Binding-site contacts:
Ligand atom O1G contacts residue ASP219 of chain 1.B at 2.8 Å (salt-bridge).
Ligand atom PA contacts residue ASP219 of chain 1.B at 3.4 Å.
Ligand atom O1G contacts residue HIS205 of chain 1.B at 3.2 Å (h-bond).
Ligand atom O2A contacts residue ASP219 of chain 1.B at 3.2 Å.
Ligand atom PA contacts residue MG1 of chain 1.L at 3.1 Å.
Ligand atom O3G contacts residue MG1 of chain 1.M at 2.2 Å.
Ligand atom O2A contacts residue LYS52 of chain 1.B at 2.6 Å (salt-bridge).
Ligand atom N3B contacts residue MG1 of chain 1.L at 3.2 Å.
Ligand atom O3A contacts residue MG1 of chain 1.L at 3.7 Å.
Ligand atom N1 contacts residue ILE103 of chain 1.B at 2.8 Å (h-bond).
Ligand atom C8 contacts residue ILE218 of chain 1.B at 3.7 Å (hydrophobic).
Ligand atom C2 contacts residue ILE103 of chain 1.B at 3.5 Å (hydrophobic).
Ligand atom O3G contacts residue ASP219 of chain 1.B at 3.2 Å (salt-bridge).
Ligand atom C3' contacts residue ILE218 of chain 1.B at 3.7 Å (hydrophobic).
Ligand atom C5 contacts residue ILE50 of chain 1.B at 3.7 Å (hydrophobic).
Ligand atom O6 contacts residue TYR100 of chain 1.B at 3.6 Å.
Ligand atom C8 contacts residue TYR100 of chain 1.B at 3.5 Å (hydrophobic).
Ligand atom O2B contacts residue SER40 of chain 1.B at 2.4 Å (h-bond).
Ligand atom PG contacts residue ASP219 of chain 1.B at 3.4 Å.
Ligand atom PG contacts residue MG1 of chain 1.M at 3.4 Å.
Ligand atom PB contacts residue ASP219 of chain 1.B at 3.7 Å.
Ligand atom O6 contacts residue ILE218 of chain 1.B at 3.7 Å.
Ligand atom PB contacts residue MG1 of chain 1.M at 3.7 Å.
Ligand atom C6 contacts residue ILE103 of chain 1.B at 3.6 Å (hydrophobic).
Ligand atom O1B contacts residue ASP219 of chain 1.B at 2.8 Å (salt-bridge).
Ligand atom O6 contacts residue ILE103 of chain 1.B at 2.8 Å (h-bond).
Ligand atom O3A contacts residue LYS52 of chain 1.B at 3.5 Å.
Ligand atom O1A contacts residue ASP219 of chain 1.B at 2.7 Å (salt-bridge).
Ligand atom O1A contacts residue MG1 of chain 1.L at 1.7 Å.
Ligand atom N3 contacts residue PHE107 of chain 1.B at 3.5 Å.
Ligand atom O1B contacts residue LYS52 of chain 1.B at 3.2 Å (salt-bridge).
Ligand atom N2 contacts residue ILE103 of chain 1.B at 3.2 Å (h-bond).
Ligand atom O1B contacts residue MG1 of chain 1.M at 2.2 Å.
Ligand atom PB contacts residue SER40 of chain 1.B at 3.7 Å.
Ligand atom PG contacts residue MG1 of chain 1.L at 3.0 Å.
Ligand atom O1G contacts residue MG1 of chain 1.L at 1.8 Å.
Ligand atom C5' contacts residue ALA42 of chain 1.B at 3.7 Å (hydrophobic).
Ligand atom O1A contacts residue HIS205 of chain 1.B at 3.3 Å (h-bond).
Ligand atom N7 contacts residue TYR100 of chain 1.B at 2.7 Å (h-bond).
Ligand atom O1G contacts residue MG1 of chain 1.M at 3.7 Å.

This protein binds this small molecule.
Small molecule (SMILES): Nc1nc2c(ncn2[C@@H]2O[C@H](CO[P](=O)(O)O[P](=O)(O)NP(=O)(O)O)[C@@H](O)[C@H]2O)c(=O)[nH]1

Sequence of chain 1.B:
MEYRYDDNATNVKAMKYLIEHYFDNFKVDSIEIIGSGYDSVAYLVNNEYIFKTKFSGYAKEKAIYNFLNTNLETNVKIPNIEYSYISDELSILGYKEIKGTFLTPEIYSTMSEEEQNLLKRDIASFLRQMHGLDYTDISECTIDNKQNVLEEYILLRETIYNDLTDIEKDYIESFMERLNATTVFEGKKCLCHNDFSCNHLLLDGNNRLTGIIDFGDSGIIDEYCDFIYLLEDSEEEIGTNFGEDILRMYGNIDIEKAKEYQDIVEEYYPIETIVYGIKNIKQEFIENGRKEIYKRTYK